Sequence of chain 46.A:
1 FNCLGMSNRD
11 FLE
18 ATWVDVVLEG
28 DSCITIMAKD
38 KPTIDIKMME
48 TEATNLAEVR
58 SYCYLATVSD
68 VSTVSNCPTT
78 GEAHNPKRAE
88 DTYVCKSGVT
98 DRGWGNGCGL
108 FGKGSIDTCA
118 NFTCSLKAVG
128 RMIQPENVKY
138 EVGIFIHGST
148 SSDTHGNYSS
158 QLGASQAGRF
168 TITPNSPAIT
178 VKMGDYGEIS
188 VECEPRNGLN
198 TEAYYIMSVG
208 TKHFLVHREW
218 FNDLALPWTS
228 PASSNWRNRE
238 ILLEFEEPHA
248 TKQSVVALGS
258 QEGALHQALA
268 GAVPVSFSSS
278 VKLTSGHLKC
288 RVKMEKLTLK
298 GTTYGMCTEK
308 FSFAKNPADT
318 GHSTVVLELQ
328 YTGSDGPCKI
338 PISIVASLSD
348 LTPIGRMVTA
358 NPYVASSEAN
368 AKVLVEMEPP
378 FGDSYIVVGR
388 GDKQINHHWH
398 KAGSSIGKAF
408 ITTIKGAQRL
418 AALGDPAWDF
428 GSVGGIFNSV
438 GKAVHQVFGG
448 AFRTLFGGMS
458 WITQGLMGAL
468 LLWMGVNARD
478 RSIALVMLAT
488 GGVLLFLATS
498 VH

Binding-site contacts:
Ligand atom C1 contacts residue SER156 of chain 46.A at 4.3 Å.
Ligand atom C2 contacts residue ASN154 of chain 46.A at 2.5 Å.
Ligand atom O7 contacts residue ASN154 of chain 46.A at 3.8 Å.
Ligand atom C3 contacts residue ASN154 of chain 46.A at 3.8 Å.
Ligand atom C4 contacts residue ASN154 of chain 46.A at 4.2 Å.
Ligand atom C1 contacts residue ASN154 of chain 46.A at 1.4 Å.
Ligand atom C8 contacts residue ASN154 of chain 46.A at 4.2 Å.
Ligand atom N2 contacts residue ASN154 of chain 46.A at 2.9 Å (h-bond).
Ligand atom C7 contacts residue ASN154 of chain 46.A at 3.5 Å.
Ligand atom C5 contacts residue ASN154 of chain 46.A at 3.7 Å.
Ligand atom O5 contacts residue ASN154 of chain 46.A at 2.4 Å (h-bond).

This protein binds this small molecule.
Small molecule (SMILES): CC(=O)N[C@@H]1[C@@H](O)[C@H](O)[C@@H](CO)O[C@H]1O